Sequence of chain 1.A:
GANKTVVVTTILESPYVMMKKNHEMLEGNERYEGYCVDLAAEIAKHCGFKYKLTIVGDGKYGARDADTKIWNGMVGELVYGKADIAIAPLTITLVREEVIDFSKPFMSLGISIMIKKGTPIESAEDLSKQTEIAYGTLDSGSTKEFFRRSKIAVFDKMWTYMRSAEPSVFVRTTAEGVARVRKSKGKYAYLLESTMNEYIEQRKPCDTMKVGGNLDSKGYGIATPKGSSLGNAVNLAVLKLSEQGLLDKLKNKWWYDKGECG

Binding-site contacts:
Ligand atom F3 contacts residue GLY248 of chain 1.C at 3.1 Å.
Ligand atom C14 contacts residue SER137 of chain 1.C at 3.8 Å.
Ligand atom N2 contacts residue PRO134 of chain 1.A at 3.6 Å.
Ligand atom C10 contacts residue PRO134 of chain 1.A at 3.5 Å (hydrophobic).
Ligand atom C14 contacts residue LYS247 of chain 1.C at 3.3 Å.
Ligand atom O contacts residue LYS247 of chain 1.A at 3.9 Å.
Ligand atom C18 contacts residue SER246 of chain 1.A at 3.7 Å.
Ligand atom C5 contacts residue SER246 of chain 1.C at 3.7 Å.
Ligand atom C7 contacts residue SER271 of chain 1.A at 3.5 Å.
Ligand atom C6 contacts residue PHE135 of chain 1.A at 3.6 Å (hydrophobic).
Ligand atom C18 contacts residue PHE135 of chain 1.C at 3.6 Å (hydrophobic).
Ligand atom N1 contacts residue GLY248 of chain 1.C at 3.7 Å.
Ligand atom O contacts residue SER137 of chain 1.C at 3.9 Å.
Ligand atom N1 contacts residue PRO134 of chain 1.C at 3.7 Å.
Ligand atom C8 contacts residue PRO134 of chain 1.A at 3.5 Å (hydrophobic).
Ligand atom C6 contacts residue PRO134 of chain 1.A at 3.6 Å (hydrophobic).
Ligand atom C19 contacts residue SER246 of chain 1.A at 3.6 Å.
Ligand atom C9 contacts residue PRO134 of chain 1.A at 3.8 Å (hydrophobic).
Ligand atom N1 contacts residue LYS247 of chain 1.C at 3.7 Å.
Ligand atom C16 contacts residue PRO134 of chain 1.C at 3.3 Å (hydrophobic).
Ligand atom C12 contacts residue SER137 of chain 1.C at 3.9 Å.
Ligand atom F1 contacts residue SER271 of chain 1.A at 3.8 Å.
Ligand atom O contacts residue SER246 of chain 1.A at 3.4 Å.
Ligand atom F2 contacts residue LYS133 of chain 1.A at 3.5 Å.
Ligand atom F1 contacts residue LEU268 of chain 1.A at 3.6 Å.
Ligand atom C4 contacts residue SER137 of chain 1.A at 3.9 Å.
Ligand atom C17 contacts residue PRO134 of chain 1.C at 3.1 Å (hydrophobic).
Ligand atom F3 contacts residue ILE121 of chain 1.C at 3.9 Å.
Ligand atom N1 contacts residue PRO134 of chain 1.A at 3.6 Å.
Ligand atom C13 contacts residue SER137 of chain 1.C at 3.1 Å.
Ligand atom C18 contacts residue PRO134 of chain 1.C at 3.8 Å (hydrophobic).
Ligand atom C17 contacts residue SER246 of chain 1.A at 3.7 Å.
Ligand atom F2 contacts residue LEU268 of chain 1.A at 3.7 Å.
Ligand atom C2 contacts residue LYS247 of chain 1.C at 3.8 Å.
Ligand atom C18 contacts residue LEU276 of chain 1.C at 3.8 Å (hydrophobic).
Ligand atom F3 contacts residue LYS247 of chain 1.C at 3.6 Å.
Ligand atom C7 contacts residue PRO134 of chain 1.A at 3.4 Å (hydrophobic).
Ligand atom N3 contacts residue SER246 of chain 1.A at 3.6 Å.
Ligand atom C11 contacts residue SER137 of chain 1.A at 3.8 Å.
Ligand atom C11 contacts residue LYS247 of chain 1.A at 3.3 Å.

A small-molecule ligand and the protein it binds are described below.
Small molecule (SMILES): O=C(c1ccc(-n2nc(C(F)(F)F)c3c2CCCC3)cc1)N1CCCC1

Sequence of chain 1.C:
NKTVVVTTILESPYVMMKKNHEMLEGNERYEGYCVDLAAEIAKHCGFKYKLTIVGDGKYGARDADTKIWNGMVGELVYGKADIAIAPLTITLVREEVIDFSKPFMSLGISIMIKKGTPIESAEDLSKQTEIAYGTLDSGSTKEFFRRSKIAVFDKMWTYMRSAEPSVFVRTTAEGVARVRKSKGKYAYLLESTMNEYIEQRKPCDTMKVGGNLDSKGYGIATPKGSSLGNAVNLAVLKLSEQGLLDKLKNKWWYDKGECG